A small-molecule ligand and the protein it binds are described below.
Small molecule (SMILES): CC(=O)N[C@H]1[C@H](O[C@H]2[C@H](O)[C@@H](NC(C)=O)CO[C@@H]2CO)O[C@H](CO)[C@@H](O)[C@@H]1O

Binding-site contacts:
Ligand atom C1 contacts residue NAG1 of chain 3.J at 3.7 Å.
Ligand atom C2 contacts residue ASN218 of chain 3.E at 2.3 Å.
Ligand atom C7 contacts residue ASN218 of chain 3.E at 2.9 Å.
Ligand atom C4 contacts residue ASN218 of chain 3.E at 4.1 Å.
Ligand atom C5 contacts residue NAG1 of chain 3.J at 4.3 Å.
Ligand atom C5 contacts residue ASN218 of chain 3.E at 3.6 Å.
Ligand atom N2 contacts residue ASN218 of chain 3.E at 2.9 Å (h-bond).
Ligand atom C3 contacts residue ASN218 of chain 3.E at 3.7 Å.
Ligand atom O5 contacts residue THR235 of chain 3.E at 4.4 Å.
Ligand atom O5 contacts residue NAG1 of chain 3.J at 4.1 Å.
Ligand atom O7 contacts residue ASN218 of chain 3.E at 2.3 Å (h-bond).
Ligand atom O5 contacts residue ASN218 of chain 3.E at 2.3 Å (h-bond).
Ligand atom C8 contacts residue ASN218 of chain 3.E at 4.3 Å.
Ligand atom C1 contacts residue ASN218 of chain 3.E at 1.4 Å.

Sequence of chain 3.E:
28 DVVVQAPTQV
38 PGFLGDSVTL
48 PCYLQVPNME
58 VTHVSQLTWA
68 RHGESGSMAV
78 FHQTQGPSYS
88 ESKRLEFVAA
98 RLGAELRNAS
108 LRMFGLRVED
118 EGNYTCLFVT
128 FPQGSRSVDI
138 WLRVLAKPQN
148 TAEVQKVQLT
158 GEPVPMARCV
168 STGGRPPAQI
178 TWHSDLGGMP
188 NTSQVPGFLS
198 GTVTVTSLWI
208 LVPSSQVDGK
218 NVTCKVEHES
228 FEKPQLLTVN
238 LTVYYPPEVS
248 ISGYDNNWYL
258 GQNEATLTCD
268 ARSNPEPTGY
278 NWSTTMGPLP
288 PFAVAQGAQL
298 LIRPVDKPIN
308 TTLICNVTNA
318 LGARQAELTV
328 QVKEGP